Binding-site contacts:
Ligand atom C7 contacts residue VAL153 of chain 1.A at 4.4 Å (hydrophobic).
Ligand atom C4 contacts residue ASN62 of chain 1.B at 4.2 Å.
Ligand atom O5 contacts residue GLN7 of chain 1.B at 3.0 Å (h-bond).
Ligand atom C8 contacts residue VAL153 of chain 1.A at 4.1 Å (hydrophobic).
Ligand atom C1 contacts residue GOL1 of chain 1.O at 3.4 Å.
Ligand atom C5 contacts residue GLU129 of chain 1.A at 3.7 Å.
Ligand atom O6 contacts residue ALA6 of chain 1.B at 4.2 Å.
Ligand atom C6 contacts residue GLN7 of chain 1.B at 3.6 Å.
Ligand atom C1 contacts residue ASN62 of chain 1.B at 1.4 Å.
Ligand atom O6 contacts residue GLU129 of chain 1.A at 3.3 Å.
Ligand atom C3 contacts residue ASN62 of chain 1.B at 3.8 Å.
Ligand atom C7 contacts residue ASN62 of chain 1.B at 3.6 Å.
Ligand atom C7 contacts residue GLU129 of chain 1.A at 3.8 Å.
Ligand atom C6 contacts residue GLU129 of chain 1.A at 3.5 Å.
Ligand atom O7 contacts residue VAL153 of chain 1.A at 4.1 Å.
Ligand atom O5 contacts residue ASN62 of chain 1.B at 2.3 Å (h-bond).
Ligand atom C5 contacts residue ASN62 of chain 1.B at 3.6 Å.
Ligand atom O7 contacts residue LEU43 of chain 1.A at 4.0 Å.
Ligand atom C5 contacts residue GLN7 of chain 1.B at 4.0 Å.
Ligand atom C8 contacts residue GOL1 of chain 1.O at 3.5 Å.
Ligand atom O7 contacts residue ALA131 of chain 1.A at 4.1 Å.
Ligand atom C8 contacts residue GLY130 of chain 1.A at 3.8 Å.
Ligand atom C8 contacts residue TRP30 of chain 3.B at 4.0 Å (hydrophobic).
Ligand atom C2 contacts residue ASN62 of chain 1.B at 2.5 Å.
Ligand atom O4 contacts residue GLU129 of chain 1.A at 3.9 Å.
Ligand atom C7 contacts residue GOL1 of chain 1.O at 3.4 Å.
Ligand atom C8 contacts residue ALA131 of chain 1.A at 3.8 Å (hydrophobic).
Ligand atom C1 contacts residue GLN7 of chain 1.B at 3.9 Å.
Ligand atom C8 contacts residue THR65 of chain 1.B at 3.6 Å.
Ligand atom O3 contacts residue GLU129 of chain 1.A at 4.0 Å.
Ligand atom C8 contacts residue GLU129 of chain 1.A at 3.4 Å.
Ligand atom O7 contacts residue ASN62 of chain 1.B at 3.8 Å.
Ligand atom N2 contacts residue ASN62 of chain 1.B at 3.0 Å (h-bond).
Ligand atom C3 contacts residue GOL1 of chain 1.O at 3.7 Å.
Ligand atom C6 contacts residue ALA6 of chain 1.B at 4.2 Å (hydrophobic).
Ligand atom N2 contacts residue GOL1 of chain 1.O at 2.5 Å (h-bond).
Ligand atom N2 contacts residue GLU129 of chain 1.A at 4.3 Å.
Ligand atom O6 contacts residue GLN7 of chain 1.B at 2.6 Å (h-bond).
Ligand atom C2 contacts residue GOL1 of chain 1.O at 3.4 Å.
Ligand atom O6 contacts residue PRO8 of chain 1.B at 3.8 Å.

Sequence of chain 1.B:
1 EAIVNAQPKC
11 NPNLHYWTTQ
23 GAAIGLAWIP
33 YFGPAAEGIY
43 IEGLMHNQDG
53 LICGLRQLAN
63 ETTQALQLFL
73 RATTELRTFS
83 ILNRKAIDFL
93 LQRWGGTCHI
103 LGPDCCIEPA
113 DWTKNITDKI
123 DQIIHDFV

This small molecule binds to this protein.
Small molecule (SMILES): CC(=O)N[C@H]1[C@H](O[C@H]2[C@H](O)[C@@H](NC(C)=O)CO[C@@H]2CO)O[C@H](CO)[C@@H](O)[C@@H]1O

Sequence of chain 3.B:
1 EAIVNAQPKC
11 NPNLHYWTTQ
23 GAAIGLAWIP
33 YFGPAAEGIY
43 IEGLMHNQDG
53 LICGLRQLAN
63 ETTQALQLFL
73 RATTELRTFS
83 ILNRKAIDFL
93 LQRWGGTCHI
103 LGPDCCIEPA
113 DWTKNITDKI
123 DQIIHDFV

Sequence of chain 1.A:
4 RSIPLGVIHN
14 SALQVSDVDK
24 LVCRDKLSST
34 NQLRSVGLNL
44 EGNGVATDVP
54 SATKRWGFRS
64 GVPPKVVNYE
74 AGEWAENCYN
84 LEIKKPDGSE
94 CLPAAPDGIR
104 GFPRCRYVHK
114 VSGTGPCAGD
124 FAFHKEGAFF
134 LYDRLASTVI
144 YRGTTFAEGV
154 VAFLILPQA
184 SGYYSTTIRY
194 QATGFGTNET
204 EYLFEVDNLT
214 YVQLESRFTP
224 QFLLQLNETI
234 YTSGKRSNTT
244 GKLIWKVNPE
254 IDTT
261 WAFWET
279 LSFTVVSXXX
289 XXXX